This small molecule binds to this protein.
Small molecule (SMILES): CC(=O)N[C@H]1[C@H](O[C@H]2[C@H](O)[C@@H](NC(C)=O)CO[C@@H]2CO)O[C@H](CO)[C@@H](O)[C@@H]1O

Sequence of chain 1.B:
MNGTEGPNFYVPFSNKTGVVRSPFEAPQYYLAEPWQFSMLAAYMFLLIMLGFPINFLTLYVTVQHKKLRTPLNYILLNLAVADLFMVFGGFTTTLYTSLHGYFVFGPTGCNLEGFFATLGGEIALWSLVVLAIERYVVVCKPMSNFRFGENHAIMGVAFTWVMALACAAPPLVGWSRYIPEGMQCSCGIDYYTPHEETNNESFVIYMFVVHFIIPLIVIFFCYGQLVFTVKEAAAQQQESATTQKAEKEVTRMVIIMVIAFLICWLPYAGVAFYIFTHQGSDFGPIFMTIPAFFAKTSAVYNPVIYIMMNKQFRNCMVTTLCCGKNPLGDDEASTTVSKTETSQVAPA

Binding-site contacts:
Ligand atom C8 contacts residue ACE1 of chain 1.B at 4.3 Å.
Ligand atom C8 contacts residue ASN3 of chain 1.B at 3.5 Å.
Ligand atom C5 contacts residue ASN3 of chain 1.B at 3.7 Å.
Ligand atom C7 contacts residue GLY281 of chain 1.B at 3.9 Å.
Ligand atom O6 contacts residue SER282 of chain 1.B at 3.5 Å.
Ligand atom O5 contacts residue GLY281 of chain 1.B at 4.5 Å.
Ligand atom C8 contacts residue MET2 of chain 1.B at 4.0 Å (hydrophobic).
Ligand atom C7 contacts residue ASN3 of chain 1.B at 3.4 Å.
Ligand atom O6 contacts residue ASP283 of chain 1.B at 3.5 Å (salt-bridge).
Ligand atom C3 contacts residue ASN3 of chain 1.B at 3.8 Å.
Ligand atom C1 contacts residue ASP283 of chain 1.B at 4.1 Å.
Ligand atom O7 contacts residue GLY281 of chain 1.B at 4.2 Å.
Ligand atom C6 contacts residue ASP283 of chain 1.B at 3.7 Å.
Ligand atom O5 contacts residue ASN3 of chain 1.B at 2.4 Å (h-bond).
Ligand atom C1 contacts residue GLY281 of chain 1.B at 4.0 Å.
Ligand atom C1 contacts residue ASN3 of chain 1.B at 1.4 Å.
Ligand atom N2 contacts residue GLY281 of chain 1.B at 4.3 Å.
Ligand atom O5 contacts residue ASP283 of chain 1.B at 3.1 Å (salt-bridge).
Ligand atom C2 contacts residue GLY281 of chain 1.B at 4.1 Å.
Ligand atom C2 contacts residue ASN3 of chain 1.B at 2.4 Å.
Ligand atom C1 contacts residue SER282 of chain 1.B at 4.2 Å.
Ligand atom C4 contacts residue ASN3 of chain 1.B at 4.2 Å.
Ligand atom C5 contacts residue ASP283 of chain 1.B at 4.1 Å.
Ligand atom O7 contacts residue ASN3 of chain 1.B at 4.3 Å.
Ligand atom O5 contacts residue SER282 of chain 1.B at 3.6 Å.
Ligand atom C2 contacts residue SER282 of chain 1.B at 4.3 Å.
Ligand atom N2 contacts residue ASN3 of chain 1.B at 2.9 Å (h-bond).
Ligand atom C8 contacts residue GLY281 of chain 1.B at 3.7 Å.